Binding-site contacts:
Ligand atom O5 contacts residue THR248 of chain 1.D at 3.8 Å.
Ligand atom O7 contacts residue ASN246 of chain 1.D at 4.0 Å.
Ligand atom O5 contacts residue ASN246 of chain 1.D at 2.4 Å (h-bond).
Ligand atom C7 contacts residue ASN246 of chain 1.D at 3.6 Å.
Ligand atom N2 contacts residue ASN246 of chain 1.D at 2.9 Å (h-bond).
Ligand atom C4 contacts residue ASN246 of chain 1.D at 4.2 Å.
Ligand atom O6 contacts residue ASN249 of chain 1.D at 3.8 Å.
Ligand atom C2 contacts residue ASN246 of chain 1.D at 2.5 Å.
Ligand atom C3 contacts residue ASN246 of chain 1.D at 3.8 Å.
Ligand atom C1 contacts residue THR248 of chain 1.D at 3.2 Å.
Ligand atom C2 contacts residue THR248 of chain 1.D at 4.4 Å.
Ligand atom O6 contacts residue THR248 of chain 1.D at 3.8 Å.
Ligand atom O5 contacts residue ASN249 of chain 1.D at 3.7 Å.
Ligand atom C8 contacts residue ASN246 of chain 1.D at 4.4 Å.
Ligand atom C5 contacts residue ASN246 of chain 1.D at 3.7 Å.
Ligand atom C5 contacts residue THR248 of chain 1.D at 4.0 Å.
Ligand atom C1 contacts residue ASN249 of chain 1.D at 4.1 Å.
Ligand atom C1 contacts residue ASN246 of chain 1.D at 1.4 Å.

Sequence of chain 1.D:
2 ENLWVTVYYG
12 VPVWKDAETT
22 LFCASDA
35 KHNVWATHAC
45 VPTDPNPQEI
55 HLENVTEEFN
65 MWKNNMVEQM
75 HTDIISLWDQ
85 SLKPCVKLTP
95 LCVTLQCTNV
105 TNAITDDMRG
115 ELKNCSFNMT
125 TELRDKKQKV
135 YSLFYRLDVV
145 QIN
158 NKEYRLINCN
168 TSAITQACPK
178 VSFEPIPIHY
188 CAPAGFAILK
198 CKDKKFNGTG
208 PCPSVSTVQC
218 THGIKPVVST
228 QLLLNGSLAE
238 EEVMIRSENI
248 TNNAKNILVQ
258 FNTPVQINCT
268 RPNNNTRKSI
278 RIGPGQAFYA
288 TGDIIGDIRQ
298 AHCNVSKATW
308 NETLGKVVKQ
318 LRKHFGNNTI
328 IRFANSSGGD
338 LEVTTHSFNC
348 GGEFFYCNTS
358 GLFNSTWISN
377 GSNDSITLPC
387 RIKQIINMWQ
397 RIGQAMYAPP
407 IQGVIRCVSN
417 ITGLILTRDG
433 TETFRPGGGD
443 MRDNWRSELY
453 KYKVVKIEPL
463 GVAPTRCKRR

A protein and the small-molecule ligand that binds it are described below.
Small molecule (SMILES): CC(=O)N[C@@H]1[C@@H](O)[C@H](O)[C@@H](CO)O[C@H]1O